Sequence of chain 2.A:
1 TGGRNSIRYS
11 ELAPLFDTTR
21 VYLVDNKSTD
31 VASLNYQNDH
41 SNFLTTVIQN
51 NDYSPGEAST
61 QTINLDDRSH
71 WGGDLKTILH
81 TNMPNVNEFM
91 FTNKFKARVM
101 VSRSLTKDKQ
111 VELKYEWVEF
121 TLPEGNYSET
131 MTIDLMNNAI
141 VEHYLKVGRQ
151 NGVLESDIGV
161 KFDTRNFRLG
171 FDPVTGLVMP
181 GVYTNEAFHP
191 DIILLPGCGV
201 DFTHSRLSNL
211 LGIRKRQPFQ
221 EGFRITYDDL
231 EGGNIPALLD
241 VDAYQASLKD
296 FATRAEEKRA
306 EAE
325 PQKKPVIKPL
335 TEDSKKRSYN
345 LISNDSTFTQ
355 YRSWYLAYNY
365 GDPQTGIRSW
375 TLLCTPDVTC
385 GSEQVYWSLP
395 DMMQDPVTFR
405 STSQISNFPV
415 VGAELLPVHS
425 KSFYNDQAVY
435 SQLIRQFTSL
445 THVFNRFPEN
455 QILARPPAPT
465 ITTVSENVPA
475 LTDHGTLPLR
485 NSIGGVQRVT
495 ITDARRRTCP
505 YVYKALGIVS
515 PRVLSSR

Binding-site contacts:
Ligand atom C2 contacts residue ARG98 of chain 2.A at 3.4 Å.
Ligand atom N1 contacts residue ARG224 of chain 2.A at 4.2 Å.
Ligand atom O1S contacts residue THR226 of chain 2.A at 4.3 Å.
Ligand atom C3 contacts residue ARG224 of chain 2.A at 3.5 Å.
Ligand atom C16 contacts residue TRP117 of chain 2.A at 3.7 Å (hydrophobic).
Ligand atom N1 contacts residue TRP117 of chain 2.A at 4.1 Å.
Ligand atom C3 contacts residue ARG98 of chain 2.A at 3.2 Å.
Ligand atom C2 contacts residue ARG224 of chain 2.A at 3.8 Å.
Ligand atom C15 contacts residue TRP117 of chain 2.A at 4.2 Å (hydrophobic).
Ligand atom C1 contacts residue ARG98 of chain 2.A at 3.2 Å.
Ligand atom C3 contacts residue TRP117 of chain 2.A at 3.5 Å (hydrophobic).
Ligand atom N1 contacts residue ARG98 of chain 2.A at 4.3 Å.
Ligand atom S1 contacts residue ARG98 of chain 2.A at 4.4 Å.
Ligand atom C16 contacts residue ARG224 of chain 2.A at 4.0 Å.
Ligand atom C14 contacts residue ARG224 of chain 2.A at 4.5 Å.
Ligand atom O1S contacts residue ASP228 of chain 2.A at 3.6 Å.
Ligand atom C1 contacts residue ARG224 of chain 2.A at 3.8 Å.
Ligand atom O1S contacts residue ARG98 of chain 2.A at 3.6 Å.
Ligand atom C15 contacts residue ARG224 of chain 2.A at 3.3 Å.
Ligand atom C13 contacts residue ARG224 of chain 2.A at 4.1 Å.
Ligand atom O3S contacts residue THR226 of chain 2.A at 4.0 Å.

This small molecule binds to this protein.
Small molecule (SMILES): CCCCCCCCCCCC[N+](C)(C)CCCS(=O)(=O)O